The protein below binds the small molecule below.
Small molecule (SMILES): NC(=O)[C@H](Cc1ccccc1)NC(=O)[C@H](Cc1ccccc1)NC(=O)[C@@H]1CCCN1C(=O)[C@@H](N)Cc1ccc(O)cc1

Sequence of chain 1.A:
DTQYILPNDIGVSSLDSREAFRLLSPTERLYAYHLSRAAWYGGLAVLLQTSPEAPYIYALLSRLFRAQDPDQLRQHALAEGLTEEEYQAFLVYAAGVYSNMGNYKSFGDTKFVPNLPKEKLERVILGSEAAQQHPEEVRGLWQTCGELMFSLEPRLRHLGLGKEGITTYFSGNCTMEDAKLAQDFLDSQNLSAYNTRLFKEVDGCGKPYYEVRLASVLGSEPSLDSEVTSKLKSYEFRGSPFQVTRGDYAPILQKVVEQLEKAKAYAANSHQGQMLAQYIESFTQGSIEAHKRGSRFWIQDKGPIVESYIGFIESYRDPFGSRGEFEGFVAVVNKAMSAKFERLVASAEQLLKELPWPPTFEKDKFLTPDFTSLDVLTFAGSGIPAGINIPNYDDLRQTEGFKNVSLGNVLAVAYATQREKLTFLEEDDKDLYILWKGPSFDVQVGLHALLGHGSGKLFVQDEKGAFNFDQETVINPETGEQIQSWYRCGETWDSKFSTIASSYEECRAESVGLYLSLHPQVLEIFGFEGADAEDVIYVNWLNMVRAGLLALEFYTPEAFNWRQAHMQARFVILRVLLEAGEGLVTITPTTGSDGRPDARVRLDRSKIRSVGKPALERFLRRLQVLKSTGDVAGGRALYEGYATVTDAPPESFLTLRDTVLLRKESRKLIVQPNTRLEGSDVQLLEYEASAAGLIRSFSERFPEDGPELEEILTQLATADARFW

Binding-site contacts:
Ligand atom C contacts residue GLY389 of chain 1.A at 3.0 Å.
Ligand atom CB contacts residue GLY389 of chain 1.A at 3.3 Å.
Ligand atom CG contacts residue ASN394 of chain 1.A at 3.6 Å.
Ligand atom O contacts residue ASN391 of chain 1.A at 2.6 Å (h-bond).
Ligand atom CD2 contacts residue ARG399 of chain 1.A at 3.3 Å.
Ligand atom CD contacts residue GLU316 of chain 1.A at 3.2 Å.
Ligand atom CA contacts residue GLY389 of chain 1.A at 3.1 Å.
Ligand atom CB contacts residue PRO387 of chain 1.A at 3.6 Å (hydrophobic).
Ligand atom CG contacts residue GLU316 of chain 1.A at 3.5 Å.
Ligand atom N contacts residue ASN391 of chain 1.A at 2.6 Å (h-bond).
Ligand atom CD contacts residue TYR318 of chain 1.A at 3.2 Å (hydrophobic).
Ligand atom N contacts residue HIS568 of chain 1.A at 3.3 Å (h-bond).
Ligand atom O contacts residue ALA388 of chain 1.A at 2.6 Å (h-bond).
Ligand atom CE2 contacts residue ARG399 of chain 1.A at 3.3 Å.
Ligand atom CE1 contacts residue GLU512 of chain 1.A at 3.4 Å.
Ligand atom N contacts residue ASN394 of chain 1.A at 2.6 Å (h-bond).
Ligand atom CB contacts residue PHE109 of chain 1.A at 3.4 Å (hydrophobic).
Ligand atom CA contacts residue HIS568 of chain 1.A at 3.5 Å.
Ligand atom CE1 contacts residue ARG572 of chain 1.A at 3.1 Å.
Ligand atom O contacts residue PRO387 of chain 1.A at 3.6 Å.
Ligand atom CA contacts residue ASN391 of chain 1.A at 3.5 Å.
Ligand atom O contacts residue ILE390 of chain 1.A at 3.5 Å.
Ligand atom CZ contacts residue GLU512 of chain 1.A at 3.1 Å.
Ligand atom N contacts residue GLY389 of chain 1.A at 2.8 Å (h-bond).
Ligand atom CG contacts residue ARG399 of chain 1.A at 3.5 Å.
Ligand atom N contacts residue GLU316 of chain 1.A at 3.2 Å (salt-bridge).
Ligand atom C contacts residue ASN391 of chain 1.A at 3.6 Å.
Ligand atom O contacts residue ARG572 of chain 1.A at 2.6 Å (salt-bridge).
Ligand atom CE1 contacts residue ASN394 of chain 1.A at 3.6 Å.
Ligand atom OH contacts residue TRP495 of chain 1.A at 3.1 Å.
Ligand atom C contacts residue ZN1 of chain 1.C at 3.2 Å.
Ligand atom CD1 contacts residue ASN394 of chain 1.A at 3.2 Å.
Ligand atom N contacts residue ARG669 of chain 1.A at 3.6 Å (salt-bridge).
Ligand atom O contacts residue ZN1 of chain 1.C at 2.0 Å.
Ligand atom CD1 contacts residue HIS568 of chain 1.A at 3.3 Å.
Ligand atom CD2 contacts residue VAL447 of chain 1.A at 3.5 Å (hydrophobic).
Ligand atom O contacts residue GLU508 of chain 1.A at 3.3 Å (salt-bridge).
Ligand atom CA contacts residue GLY389 of chain 1.A at 3.6 Å.
Ligand atom CE2 contacts residue VAL447 of chain 1.A at 3.5 Å (hydrophobic).
Ligand atom CD2 contacts residue HIS455 of chain 1.A at 3.6 Å.